This small molecule binds to this protein.
Small molecule (SMILES): CC(C)C[C@H](NC(=O)[C@H](CC1=c2ccccc2=NC1)NC(=O)[C@H](C)NC(=O)[C@H](C)N)C(=O)N[C@@H](Cc1ccccc1)C(=O)N[C@@H](CCC(=O)O)C(=O)N[C@@H](C)C=O

Binding-site contacts:
Ligand atom O contacts residue VAL205 of chain 3.A at 3.4 Å (h-bond).
Ligand atom CA contacts residue VAL205 of chain 3.A at 3.3 Å (hydrophobic).
Ligand atom CB contacts residue ASN49 of chain 8.A at 3.9 Å.
Ligand atom CA contacts residue GLU44 of chain 8.A at 3.6 Å.
Ligand atom CD1 contacts residue ASN74 of chain 8.A at 3.9 Å.
Ligand atom C contacts residue VAL205 of chain 3.A at 3.6 Å (hydrophobic).
Ligand atom N contacts residue GLU44 of chain 8.A at 2.8 Å (salt-bridge).
Ligand atom C contacts residue GLU44 of chain 8.A at 3.4 Å.
Ligand atom CE1 contacts residue ALA42 of chain 3.A at 3.8 Å (hydrophobic).
Ligand atom NE1 contacts residue ASN74 of chain 8.A at 3.0 Å (h-bond).
Ligand atom O contacts residue ALA206 of chain 3.A at 3.2 Å.
Ligand atom CE2 contacts residue GLU45 of chain 3.A at 3.8 Å.
Ligand atom O contacts residue ASN207 of chain 3.A at 2.8 Å (h-bond).
Ligand atom N contacts residue ASN49 of chain 8.A at 3.6 Å.
Ligand atom CA contacts residue GLU44 of chain 8.A at 3.5 Å.
Ligand atom CH2 contacts residue ILE37 of chain 8.A at 3.7 Å (hydrophobic).
Ligand atom CE2 contacts residue ASN207 of chain 3.A at 3.5 Å.
Ligand atom CD2 contacts residue VAL40 of chain 8.A at 3.6 Å (hydrophobic).
Ligand atom NE1 contacts residue ASN207 of chain 3.A at 3.6 Å (h-bond).
Ligand atom CD2 contacts residue GLU45 of chain 3.A at 3.7 Å.
Ligand atom NE1 contacts residue VAL40 of chain 8.A at 3.8 Å.
Ligand atom CD1 contacts residue VAL40 of chain 8.A at 3.8 Å (hydrophobic).
Ligand atom CZ2 contacts residue ASN74 of chain 8.A at 3.4 Å.
Ligand atom CD1 contacts residue VAL205 of chain 3.A at 3.8 Å (hydrophobic).
Ligand atom CD2 contacts residue LEU41 of chain 3.A at 3.6 Å (hydrophobic).
Ligand atom CE2 contacts residue VAL40 of chain 8.A at 3.7 Å (hydrophobic).
Ligand atom N contacts residue GLU44 of chain 8.A at 2.8 Å (salt-bridge).
Ligand atom CZ2 contacts residue ASN207 of chain 3.A at 3.7 Å.
Ligand atom CG contacts residue VAL40 of chain 8.A at 3.8 Å (hydrophobic).
Ligand atom CB contacts residue GLU44 of chain 8.A at 3.4 Å.
Ligand atom O contacts residue ASN207 of chain 3.A at 3.2 Å (h-bond).
Ligand atom CH2 contacts residue ARG34 of chain 3.A at 3.4 Å.
Ligand atom CZ contacts residue SER38 of chain 3.A at 3.4 Å.
Ligand atom CD1 contacts residue ASN207 of chain 3.A at 3.4 Å.
Ligand atom CZ2 contacts residue ARG34 of chain 3.A at 3.7 Å.
Ligand atom O contacts residue VAL205 of chain 3.A at 2.9 Å (h-bond).
Ligand atom CZ contacts residue ALA42 of chain 3.A at 3.5 Å (hydrophobic).
Ligand atom N contacts residue VAL205 of chain 3.A at 3.0 Å (h-bond).
Ligand atom CE3 contacts residue LEU41 of chain 8.A at 3.8 Å (hydrophobic).
Ligand atom O contacts residue LYS204 of chain 3.A at 3.9 Å.

Sequence of chain 8.A:
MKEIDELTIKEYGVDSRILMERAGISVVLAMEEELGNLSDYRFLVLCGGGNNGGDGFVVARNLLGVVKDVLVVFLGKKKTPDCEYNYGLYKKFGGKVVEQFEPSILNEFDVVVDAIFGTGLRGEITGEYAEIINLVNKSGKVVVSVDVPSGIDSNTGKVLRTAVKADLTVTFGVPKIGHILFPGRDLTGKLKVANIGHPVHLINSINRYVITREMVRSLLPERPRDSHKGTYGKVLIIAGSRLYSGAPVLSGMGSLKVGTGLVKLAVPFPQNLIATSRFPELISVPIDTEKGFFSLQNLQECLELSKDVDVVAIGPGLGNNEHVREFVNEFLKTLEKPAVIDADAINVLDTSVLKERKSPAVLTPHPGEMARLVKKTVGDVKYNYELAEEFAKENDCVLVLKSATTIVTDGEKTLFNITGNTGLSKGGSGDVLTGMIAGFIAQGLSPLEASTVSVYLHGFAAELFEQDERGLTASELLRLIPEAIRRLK

Sequence of chain 3.A:
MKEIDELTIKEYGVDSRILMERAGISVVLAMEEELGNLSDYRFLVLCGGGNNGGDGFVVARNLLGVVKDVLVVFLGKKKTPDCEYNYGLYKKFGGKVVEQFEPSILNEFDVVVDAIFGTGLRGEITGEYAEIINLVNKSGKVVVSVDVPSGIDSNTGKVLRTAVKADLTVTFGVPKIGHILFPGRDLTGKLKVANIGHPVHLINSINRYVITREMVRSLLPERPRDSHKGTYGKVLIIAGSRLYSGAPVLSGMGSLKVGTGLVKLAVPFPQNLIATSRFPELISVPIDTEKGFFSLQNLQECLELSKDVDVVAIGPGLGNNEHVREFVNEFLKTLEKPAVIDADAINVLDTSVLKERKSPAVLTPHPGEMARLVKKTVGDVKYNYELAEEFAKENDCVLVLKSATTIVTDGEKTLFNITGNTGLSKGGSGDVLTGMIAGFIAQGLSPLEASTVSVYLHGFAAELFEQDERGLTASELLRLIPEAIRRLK